Binding-site contacts:
Ligand atom N23 contacts residue THR198 of chain 1.A at 2.9 Å (h-bond).
Ligand atom F11 contacts residue GLN92 of chain 1.A at 3.8 Å.
Ligand atom C3 contacts residue LEU197 of chain 1.A at 3.8 Å (hydrophobic).
Ligand atom F11 contacts residue VAL121 of chain 1.A at 3.0 Å.
Ligand atom F13 contacts residue LEU197 of chain 1.A at 3.4 Å.
Ligand atom O8 contacts residue LEU197 of chain 1.A at 3.4 Å.
Ligand atom O9 contacts residue HIS119 of chain 1.A at 3.4 Å (h-bond).
Ligand atom C5 contacts residue LEU197 of chain 1.A at 3.7 Å (hydrophobic).
Ligand atom C21 contacts residue ALA130 of chain 1.A at 3.9 Å (hydrophobic).
Ligand atom C18 contacts residue ALA130 of chain 1.A at 3.9 Å (hydrophobic).
Ligand atom N23 contacts residue HIS119 of chain 1.A at 3.3 Å (h-bond).
Ligand atom C4 contacts residue THR199 of chain 1.A at 3.6 Å.
Ligand atom F13 contacts residue THR198 of chain 1.A at 2.9 Å.
Ligand atom S7 contacts residue ZN1 of chain 1.B at 3.1 Å.
Ligand atom C18 contacts residue SER134 of chain 1.A at 3.8 Å.
Ligand atom O9 contacts residue VAL121 of chain 1.A at 3.8 Å.
Ligand atom C4 contacts residue THR198 of chain 1.A at 4.0 Å.
Ligand atom F12 contacts residue THR199 of chain 1.A at 2.6 Å.
Ligand atom F12 contacts residue LEU197 of chain 1.A at 3.9 Å.
Ligand atom S7 contacts residue HIS119 of chain 1.A at 4.0 Å.
Ligand atom F12 contacts residue PRO201 of chain 1.A at 3.8 Å.
Ligand atom N23 contacts residue ZN1 of chain 1.B at 1.9 Å.
Ligand atom O9 contacts residue ZN1 of chain 1.B at 3.0 Å.
Ligand atom F11 contacts residue HIS94 of chain 1.A at 3.4 Å.
Ligand atom F10 contacts residue GLN92 of chain 1.A at 3.3 Å.
Ligand atom C4 contacts residue LEU197 of chain 1.A at 3.6 Å (hydrophobic).
Ligand atom C21 contacts residue LEU140 of chain 1.A at 3.8 Å (hydrophobic).
Ligand atom O9 contacts residue HIS94 of chain 1.A at 3.1 Å.
Ligand atom O9 contacts residue VAL142 of chain 1.A at 3.9 Å.
Ligand atom N23 contacts residue HIS96 of chain 1.A at 3.4 Å (h-bond).
Ligand atom O8 contacts residue THR198 of chain 1.A at 3.1 Å (h-bond).
Ligand atom O8 contacts residue TRP208 of chain 1.A at 3.6 Å.
Ligand atom C6 contacts residue LEU197 of chain 1.A at 3.9 Å (hydrophobic).
Ligand atom F13 contacts residue THR199 of chain 1.A at 2.8 Å.
Ligand atom C6 contacts residue HIS94 of chain 1.A at 4.0 Å.
Ligand atom C3 contacts residue THR199 of chain 1.A at 3.3 Å.
Ligand atom S7 contacts residue HIS94 of chain 1.A at 3.8 Å.
Ligand atom F12 contacts residue PRO200 of chain 1.A at 3.2 Å.
Ligand atom S7 contacts residue THR198 of chain 1.A at 3.9 Å.
Ligand atom N23 contacts residue HIS94 of chain 1.A at 3.3 Å (h-bond).

Sequence of chain 1.A:
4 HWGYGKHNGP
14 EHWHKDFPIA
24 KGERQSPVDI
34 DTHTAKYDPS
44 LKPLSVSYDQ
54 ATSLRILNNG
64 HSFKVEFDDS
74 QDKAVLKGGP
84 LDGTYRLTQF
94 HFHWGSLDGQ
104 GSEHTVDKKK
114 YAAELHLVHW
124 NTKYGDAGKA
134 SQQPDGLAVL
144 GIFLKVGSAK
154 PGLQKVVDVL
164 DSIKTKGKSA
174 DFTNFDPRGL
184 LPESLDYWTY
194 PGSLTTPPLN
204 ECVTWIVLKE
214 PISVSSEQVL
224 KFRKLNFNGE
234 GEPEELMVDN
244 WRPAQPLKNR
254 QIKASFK

A small-molecule ligand and the protein it binds are described below.
Small molecule (SMILES): Cc1cc(C)nc(Sc2c(F)c(F)c(S(N)(=O)=O)c(F)c2F)n1